This small molecule binds to this protein.
Small molecule (SMILES): O=S(=O)(O)c1cc(O)ccc1O

Sequence of chain 1.B:
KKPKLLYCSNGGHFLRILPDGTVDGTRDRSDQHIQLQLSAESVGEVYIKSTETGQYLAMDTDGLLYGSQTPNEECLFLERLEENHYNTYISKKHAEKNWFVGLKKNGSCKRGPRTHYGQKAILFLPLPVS

Binding-site contacts:
Ligand atom O1 contacts residue ASN10 of chain 1.B at 3.9 Å.
Ligand atom C6 contacts residue LYS110 of chain 1.B at 3.7 Å.
Ligand atom O4 contacts residue GLN119 of chain 1.B at 3.8 Å.
Ligand atom O2 contacts residue LYS105 of chain 1.B at 3.5 Å (salt-bridge).
Ligand atom C2 contacts residue GLN119 of chain 1.B at 4.3 Å.
Ligand atom S1 contacts residue LYS120 of chain 1.B at 4.1 Å.
Ligand atom S1 contacts residue ASN10 of chain 1.B at 4.4 Å.
Ligand atom O4 contacts residue ALA121 of chain 1.B at 2.8 Å (h-bond).
Ligand atom C2 contacts residue ASN10 of chain 1.B at 3.2 Å.
Ligand atom O5 contacts residue LYS110 of chain 1.B at 4.3 Å.
Ligand atom C6 contacts residue ALA121 of chain 1.B at 3.4 Å (hydrophobic).
Ligand atom O1 contacts residue GLN119 of chain 1.B at 3.4 Å.
Ligand atom C4 contacts residue ASN10 of chain 1.B at 4.1 Å.
Ligand atom C4 contacts residue LYS110 of chain 1.B at 3.2 Å.
Ligand atom C5 contacts residue LYS110 of chain 1.B at 4.0 Å.
Ligand atom O4 contacts residue LYS120 of chain 1.B at 3.3 Å (salt-bridge).
Ligand atom O1 contacts residue LYS120 of chain 1.B at 2.7 Å (salt-bridge).
Ligand atom C1 contacts residue ASN10 of chain 1.B at 4.3 Å.
Ligand atom O4 contacts residue ASN10 of chain 1.B at 3.0 Å (h-bond).
Ligand atom C2 contacts residue LYS110 of chain 1.B at 4.3 Å.
Ligand atom O3 contacts residue GLN119 of chain 1.B at 4.0 Å.
Ligand atom C6 contacts residue ASN10 of chain 1.B at 3.0 Å.
Ligand atom O1 contacts residue ALA121 of chain 1.B at 3.9 Å.
Ligand atom S1 contacts residue GLN119 of chain 1.B at 4.3 Å.
Ligand atom O2 contacts residue ASN10 of chain 1.B at 4.3 Å.
Ligand atom C2 contacts residue ALA121 of chain 1.B at 3.6 Å (hydrophobic).